Sequence of chain 1.A:
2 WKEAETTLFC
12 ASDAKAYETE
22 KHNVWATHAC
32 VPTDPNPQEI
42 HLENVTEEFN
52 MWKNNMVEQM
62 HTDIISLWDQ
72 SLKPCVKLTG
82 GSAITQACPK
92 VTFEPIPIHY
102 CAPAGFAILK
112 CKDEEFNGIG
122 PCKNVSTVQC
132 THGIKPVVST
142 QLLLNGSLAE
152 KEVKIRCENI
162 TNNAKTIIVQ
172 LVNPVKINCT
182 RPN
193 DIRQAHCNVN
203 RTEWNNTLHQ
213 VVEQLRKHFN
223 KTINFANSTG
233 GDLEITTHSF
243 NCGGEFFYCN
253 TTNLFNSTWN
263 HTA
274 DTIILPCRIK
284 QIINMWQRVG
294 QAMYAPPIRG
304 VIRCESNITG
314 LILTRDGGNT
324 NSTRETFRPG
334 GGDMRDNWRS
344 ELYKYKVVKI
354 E

Binding-site contacts:
Ligand atom C3 contacts residue ASN179 of chain 1.A at 3.8 Å.
Ligand atom C7 contacts residue ASN179 of chain 1.A at 3.2 Å.
Ligand atom C5 contacts residue GLU308 of chain 1.A at 3.9 Å.
Ligand atom C5 contacts residue ASN179 of chain 1.A at 3.6 Å.
Ligand atom N2 contacts residue LYS177 of chain 1.A at 4.4 Å.
Ligand atom C4 contacts residue ASN179 of chain 1.A at 4.2 Å.
Ligand atom N2 contacts residue ASN179 of chain 1.A at 2.9 Å (h-bond).
Ligand atom O7 contacts residue ASN179 of chain 1.A at 4.2 Å.
Ligand atom C1 contacts residue LYS177 of chain 1.A at 4.4 Å.
Ligand atom C8 contacts residue ASN179 of chain 1.A at 3.2 Å.
Ligand atom C6 contacts residue GLU308 of chain 1.A at 3.0 Å.
Ligand atom O5 contacts residue ASN179 of chain 1.A at 2.4 Å (h-bond).
Ligand atom C2 contacts residue ASN179 of chain 1.A at 2.4 Å.
Ligand atom O5 contacts residue GLU308 of chain 1.A at 3.3 Å.
Ligand atom C1 contacts residue GLU308 of chain 1.A at 4.4 Å.
Ligand atom O5 contacts residue ARG306 of chain 1.A at 4.2 Å.
Ligand atom C8 contacts residue ARG306 of chain 1.A at 4.3 Å.
Ligand atom C2 contacts residue LYS177 of chain 1.A at 4.4 Å.
Ligand atom O6 contacts residue GLU308 of chain 1.A at 2.3 Å (salt-bridge).
Ligand atom C3 contacts residue LYS177 of chain 1.A at 3.6 Å.
Ligand atom C4 contacts residue LYS177 of chain 1.A at 4.2 Å.
Ligand atom O4 contacts residue LYS177 of chain 1.A at 4.0 Å.
Ligand atom O3 contacts residue LYS177 of chain 1.A at 4.4 Å.
Ligand atom C1 contacts residue ARG306 of chain 1.A at 4.3 Å.
Ligand atom O7 contacts residue ASN200 of chain 1.A at 4.3 Å.
Ligand atom C5 contacts residue LYS177 of chain 1.A at 3.9 Å.
Ligand atom C1 contacts residue ASN179 of chain 1.A at 1.4 Å.

This protein binds this small molecule.
Small molecule (SMILES): CC(=O)N[C@@H]1[C@@H](O)[C@H](O)[C@@H](CO)O[C@H]1O